This small molecule binds to this protein.
Small molecule (SMILES): O=P(O)(O)OC[C@H]1O[C@](O)(COP(=O)(O)O)[C@@H](O)[C@@H]1O

Binding-site contacts:
Ligand atom O4 contacts residue GLY436 of chain 1.D at 3.8 Å.
Ligand atom C3 contacts residue ARG432 of chain 1.D at 3.2 Å.
Ligand atom C3 contacts residue GLY434 of chain 1.D at 3.5 Å.
Ligand atom O6 contacts residue THR348 of chain 1.D at 3.5 Å.
Ligand atom O1P contacts residue GLY434 of chain 1.D at 2.8 Å (h-bond).
Ligand atom O4P contacts residue THR348 of chain 1.D at 3.6 Å.
Ligand atom O2P contacts residue THR349 of chain 1.D at 3.8 Å.
Ligand atom C4 contacts residue GLY434 of chain 1.D at 3.3 Å.
Ligand atom C6 contacts residue LEU347 of chain 1.D at 3.8 Å (hydrophobic).
Ligand atom O3P contacts residue TRP398 of chain 1.D at 2.8 Å (h-bond).
Ligand atom O6P contacts residue THR348 of chain 1.D at 2.9 Å (h-bond).
Ligand atom O2 contacts residue LEU347 of chain 1.D at 3.5 Å.
Ligand atom O1P contacts residue PRO433 of chain 1.D at 3.5 Å.
Ligand atom O5P contacts residue SER435 of chain 1.D at 2.9 Å (h-bond).
Ligand atom O3 contacts residue ARG432 of chain 1.D at 2.6 Å (salt-bridge).
Ligand atom P2 contacts residue SER353 of chain 1.D at 3.7 Å.
Ligand atom C6 contacts residue SER353 of chain 1.D at 3.7 Å.
Ligand atom O4 contacts residue ARG432 of chain 1.D at 3.8 Å.
Ligand atom O4 contacts residue TYR437 of chain 1.D at 2.9 Å (h-bond).
Ligand atom C5 contacts residue GLY434 of chain 1.D at 3.4 Å.
Ligand atom O3 contacts residue TRP398 of chain 1.D at 3.6 Å.
Ligand atom O4 contacts residue GLY434 of chain 1.D at 2.5 Å (h-bond).
Ligand atom O2 contacts residue GLY430 of chain 1.D at 3.6 Å (h-bond).
Ligand atom P2 contacts residue THR348 of chain 1.D at 3.7 Å.
Ligand atom O6P contacts residue SER353 of chain 1.D at 2.6 Å (h-bond).
Ligand atom O4P contacts residue THR349 of chain 1.D at 3.0 Å (h-bond).
Ligand atom O4 contacts residue THR438 of chain 1.D at 3.6 Å (h-bond).
Ligand atom O1 contacts residue GLY434 of chain 1.D at 3.8 Å.
Ligand atom O4P contacts residue SER435 of chain 1.D at 2.8 Å (h-bond).
Ligand atom O6 contacts residue THR349 of chain 1.D at 3.0 Å (h-bond).
Ligand atom O3P contacts residue ARG405 of chain 1.D at 3.2 Å (salt-bridge).
Ligand atom C6 contacts residue THR438 of chain 1.D at 3.5 Å.
Ligand atom P2 contacts residue SER435 of chain 1.D at 3.3 Å.
Ligand atom O1 contacts residue PRO433 of chain 1.D at 3.8 Å.
Ligand atom P2 contacts residue THR349 of chain 1.D at 3.6 Å.
Ligand atom O4P contacts residue THR350 of chain 1.D at 2.7 Å (h-bond).
Ligand atom O2P contacts residue ARG405 of chain 1.D at 2.7 Å (salt-bridge).
Ligand atom O5P contacts residue GLY436 of chain 1.D at 2.8 Å (h-bond).
Ligand atom O3 contacts residue GLY430 of chain 1.D at 3.2 Å.
Ligand atom P1 contacts residue ARG405 of chain 1.D at 3.7 Å.

Sequence of chain 1.D:
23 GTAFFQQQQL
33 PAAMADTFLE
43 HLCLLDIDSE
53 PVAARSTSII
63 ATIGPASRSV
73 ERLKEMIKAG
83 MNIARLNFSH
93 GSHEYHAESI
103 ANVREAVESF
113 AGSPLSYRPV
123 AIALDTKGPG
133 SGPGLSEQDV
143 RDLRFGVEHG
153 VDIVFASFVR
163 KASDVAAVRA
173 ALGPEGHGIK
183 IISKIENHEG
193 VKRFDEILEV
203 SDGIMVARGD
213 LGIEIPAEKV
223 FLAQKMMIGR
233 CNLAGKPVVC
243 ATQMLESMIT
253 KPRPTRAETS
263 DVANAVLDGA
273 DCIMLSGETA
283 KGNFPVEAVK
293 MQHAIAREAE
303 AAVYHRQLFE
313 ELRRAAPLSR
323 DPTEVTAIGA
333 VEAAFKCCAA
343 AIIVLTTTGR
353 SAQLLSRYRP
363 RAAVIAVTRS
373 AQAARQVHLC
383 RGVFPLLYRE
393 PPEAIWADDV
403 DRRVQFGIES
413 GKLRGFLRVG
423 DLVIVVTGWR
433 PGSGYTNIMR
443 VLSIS